Sequence of chain 2.B:
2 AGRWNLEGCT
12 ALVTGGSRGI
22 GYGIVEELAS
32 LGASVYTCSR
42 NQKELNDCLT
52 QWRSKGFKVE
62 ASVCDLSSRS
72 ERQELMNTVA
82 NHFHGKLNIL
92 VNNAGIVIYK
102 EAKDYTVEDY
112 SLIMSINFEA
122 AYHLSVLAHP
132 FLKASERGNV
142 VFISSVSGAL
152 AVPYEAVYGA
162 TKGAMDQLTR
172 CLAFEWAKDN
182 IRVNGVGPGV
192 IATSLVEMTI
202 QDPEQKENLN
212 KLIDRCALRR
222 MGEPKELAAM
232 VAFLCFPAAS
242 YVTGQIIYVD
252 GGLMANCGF

This protein binds this small molecule.
Small molecule (SMILES): CN1[C@@H]2CC[C@H]1CC(O)C2

Binding-site contacts:
Ligand atom C3 contacts residue NAP1 of chain 2.E at 3.4 Å.
Ligand atom C9 contacts residue LEU213 of chain 2.B at 4.3 Å (hydrophobic).
Ligand atom O3 contacts residue SER148 of chain 2.B at 4.0 Å.
Ligand atom C4 contacts residue TYR100 of chain 2.B at 4.1 Å (hydrophobic).
Ligand atom C6 contacts residue LEU210 of chain 2.B at 4.4 Å (hydrophobic).
Ligand atom C1 contacts residue LEU213 of chain 2.B at 3.8 Å (hydrophobic).
Ligand atom C4 contacts residue TYR159 of chain 2.B at 4.0 Å (hydrophobic).
Ligand atom N8 contacts residue GLU156 of chain 2.B at 2.8 Å (salt-bridge).
Ligand atom C4 contacts residue GLU156 of chain 2.B at 3.4 Å.
Ligand atom C6 contacts residue LEU196 of chain 2.B at 3.6 Å (hydrophobic).
Ligand atom O3 contacts residue SER146 of chain 2.B at 2.8 Å (h-bond).
Ligand atom C2 contacts residue GLY190 of chain 2.B at 4.3 Å.
Ligand atom C9 contacts residue LEU210 of chain 2.B at 3.7 Å (hydrophobic).
Ligand atom O3 contacts residue GLU156 of chain 2.B at 3.6 Å (salt-bridge).
Ligand atom C2 contacts residue NAP1 of chain 2.E at 4.0 Å.
Ligand atom C3 contacts residue GLU156 of chain 2.B at 3.9 Å.
Ligand atom C6 contacts residue TYR100 of chain 2.B at 4.3 Å (hydrophobic).
Ligand atom C7 contacts residue VAL197 of chain 2.B at 4.4 Å (hydrophobic).
Ligand atom C9 contacts residue TYR100 of chain 2.B at 4.0 Å (hydrophobic).
Ligand atom C4 contacts residue LEU196 of chain 2.B at 4.0 Å (hydrophobic).
Ligand atom C6 contacts residue NAP1 of chain 2.E at 3.5 Å.
Ligand atom C9 contacts residue GLU156 of chain 2.B at 3.3 Å.
Ligand atom C7 contacts residue VAL191 of chain 2.B at 4.3 Å (hydrophobic).
Ligand atom C7 contacts residue GLY190 of chain 2.B at 4.2 Å.
Ligand atom O3 contacts residue TYR159 of chain 2.B at 2.7 Å (h-bond).
Ligand atom C4 contacts residue VAL98 of chain 2.B at 4.1 Å (hydrophobic).
Ligand atom C5 contacts residue LEU196 of chain 2.B at 3.7 Å (hydrophobic).
Ligand atom C4 contacts residue NAP1 of chain 2.E at 4.4 Å.
Ligand atom C7 contacts residue LEU210 of chain 2.B at 4.0 Å (hydrophobic).
Ligand atom C2 contacts residue SER146 of chain 2.B at 4.2 Å.
Ligand atom C2 contacts residue GLU156 of chain 2.B at 3.8 Å.
Ligand atom C3 contacts residue TYR159 of chain 2.B at 3.7 Å (hydrophobic).
Ligand atom C5 contacts residue GLU156 of chain 2.B at 3.4 Å.
Ligand atom C1 contacts residue GLU156 of chain 2.B at 3.8 Å.
Ligand atom N8 contacts residue TYR100 of chain 2.B at 4.1 Å.
Ligand atom C6 contacts residue VAL197 of chain 2.B at 3.9 Å (hydrophobic).
Ligand atom C7 contacts residue NAP1 of chain 2.E at 3.3 Å.
Ligand atom O3 contacts residue NAP1 of chain 2.E at 3.4 Å.
Ligand atom C3 contacts residue SER146 of chain 2.B at 4.0 Å.
Ligand atom C5 contacts residue TYR100 of chain 2.B at 3.3 Å (hydrophobic).